Binding-site contacts:
Ligand atom OP2 contacts residue GLN252 of chain 19.A at 4.1 Å.
Ligand atom O5' contacts residue LEU328 of chain 19.A at 3.6 Å.
Ligand atom C2 contacts residue PRO334 of chain 19.A at 3.7 Å (hydrophobic).
Ligand atom N1 contacts residue LEU328 of chain 19.A at 3.8 Å.
Ligand atom O2 contacts residue PRO334 of chain 19.A at 3.8 Å.
Ligand atom C5 contacts residue GLY98 of chain 19.A at 2.9 Å.
Ligand atom C5' contacts residue GLN252 of chain 19.A at 3.4 Å.
Ligand atom O4 contacts residue PRO334 of chain 19.A at 3.7 Å.
Ligand atom OP1 contacts residue ARG391 of chain 19.A at 3.8 Å.
Ligand atom O4' contacts residue LEU328 of chain 19.A at 3.0 Å.
Ligand atom C3' contacts residue PHE333 of chain 19.A at 3.8 Å (hydrophobic).
Ligand atom OP2 contacts residue PHE333 of chain 19.A at 3.3 Å.
Ligand atom C4 contacts residue GLY98 of chain 19.A at 3.2 Å.
Ligand atom N3 contacts residue PRO334 of chain 19.A at 3.5 Å.
Ligand atom C2 contacts residue LEU328 of chain 19.A at 3.0 Å (hydrophobic).
Ligand atom N3 contacts residue LEU328 of chain 19.A at 3.9 Å.
Ligand atom O4' contacts residue PRO334 of chain 19.A at 4.0 Å.
Ligand atom C5' contacts residue PHE333 of chain 19.A at 3.2 Å (hydrophobic).
Ligand atom C4' contacts residue LEU328 of chain 19.A at 4.1 Å (hydrophobic).
Ligand atom C2' contacts residue PHE333 of chain 19.A at 2.9 Å (hydrophobic).
Ligand atom C1' contacts residue PHE333 of chain 19.A at 3.1 Å (hydrophobic).
Ligand atom C6 contacts residue PHE333 of chain 19.A at 3.7 Å (hydrophobic).
Ligand atom C1' contacts residue LEU328 of chain 19.A at 3.9 Å (hydrophobic).
Ligand atom O5' contacts residue PHE333 of chain 19.A at 3.8 Å.
Ligand atom OP2 contacts residue ARG391 of chain 19.A at 3.9 Å.
Ligand atom O2 contacts residue LEU328 of chain 19.A at 2.2 Å.
Ligand atom P contacts residue PHE333 of chain 19.A at 3.8 Å.
Ligand atom O4' contacts residue GLN252 of chain 19.A at 3.9 Å.
Ligand atom N1 contacts residue PHE333 of chain 19.A at 3.8 Å.
Ligand atom C6 contacts residue GLY98 of chain 19.A at 4.1 Å.
Ligand atom O4 contacts residue GLY98 of chain 19.A at 2.8 Å (h-bond).
Ligand atom C7 contacts residue TYR336 of chain 19.A at 3.6 Å (hydrophobic).
Ligand atom O3' contacts residue PHE333 of chain 19.A at 3.5 Å.
Ligand atom OP2 contacts residue GLU102 of chain 19.A at 3.5 Å (salt-bridge).
Ligand atom C4 contacts residue PRO334 of chain 19.A at 3.6 Å (hydrophobic).
Ligand atom C4' contacts residue GLN252 of chain 19.A at 3.5 Å.
Ligand atom O4 contacts residue ALA259 of chain 19.A at 3.2 Å.
Ligand atom O5' contacts residue GLN252 of chain 19.A at 3.1 Å (h-bond).
Ligand atom C2' contacts residue LEU328 of chain 19.A at 3.7 Å (hydrophobic).
Ligand atom OP1 contacts residue GLN252 of chain 19.A at 3.7 Å.

Sequence of chain 19.A:
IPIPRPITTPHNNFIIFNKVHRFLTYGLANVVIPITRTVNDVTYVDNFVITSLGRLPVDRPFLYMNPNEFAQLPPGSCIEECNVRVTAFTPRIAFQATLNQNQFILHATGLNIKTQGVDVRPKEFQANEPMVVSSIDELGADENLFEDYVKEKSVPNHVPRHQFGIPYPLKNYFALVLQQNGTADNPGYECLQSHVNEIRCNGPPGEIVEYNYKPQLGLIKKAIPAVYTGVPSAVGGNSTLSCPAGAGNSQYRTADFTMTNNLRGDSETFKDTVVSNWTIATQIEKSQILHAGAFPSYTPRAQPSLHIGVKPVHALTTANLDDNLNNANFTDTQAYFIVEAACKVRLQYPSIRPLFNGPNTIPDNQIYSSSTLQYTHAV

A protein and the small-molecule ligand that binds it are described below.
Small molecule (SMILES): Cc1cn([C@H]2C[C@H](O[P](=O)(O)OC[C@H]3O[C@@H](n4cc(C)c(=O)[nH]c4=O)C[C@@H]3O)[C@@H](CO[P](=O)(O)O[C@H]3C[C@H](n4ccc(=O)[nH]c4=O)O[C@@H]3COP(=O)=O)O2)c(=O)[nH]c1=O